Binding-site contacts:
Ligand atom C19 contacts residue LEU72 of chain 1.A at 3.6 Å (hydrophobic).
Ligand atom C37 contacts residue VAL127 of chain 1.A at 3.5 Å (hydrophobic).
Ligand atom C27 contacts residue ARG149 of chain 1.A at 3.4 Å.
Ligand atom C1 contacts residue ALA93 of chain 1.A at 3.7 Å (hydrophobic).
Ligand atom N5 contacts residue PHE196 of chain 1.A at 3.4 Å.
Ligand atom C3 contacts residue PHE196 of chain 1.A at 3.7 Å (hydrophobic).
Ligand atom N33 contacts residue CYS146 of chain 1.A at 2.9 Å (h-bond).
Ligand atom N14 contacts residue LEU145 of chain 1.A at 3.6 Å.
Ligand atom C13 contacts residue CYS146 of chain 1.A at 3.5 Å (hydrophobic).
Ligand atom C22 contacts residue ARG147 of chain 1.A at 3.8 Å.
Ligand atom C19 contacts residue ARG70 of chain 1.A at 3.8 Å.
Ligand atom C34 contacts residue CYS146 of chain 1.A at 3.4 Å (hydrophobic).
Ligand atom C9 contacts residue LEU72 of chain 1.A at 3.7 Å (hydrophobic).
Ligand atom C39 contacts residue PHE196 of chain 1.A at 3.6 Å (hydrophobic).
Ligand atom C2 contacts residue CYS80 of chain 1.A at 3.5 Å (hydrophobic).
Ligand atom C9 contacts residue LYS74 of chain 1.A at 3.7 Å.
Ligand atom C18 contacts residue LEU72 of chain 1.A at 3.7 Å (hydrophobic).
Ligand atom N41 contacts residue LYS95 of chain 1.A at 3.8 Å.
Ligand atom N36 contacts residue PHE196 of chain 1.A at 3.6 Å.
Ligand atom C18 contacts residue ARG149 of chain 1.A at 3.6 Å.
Ligand atom C34 contacts residue GLU144 of chain 1.A at 3.2 Å.
Ligand atom C22 contacts residue GLU82 of chain 1.A at 3.3 Å.
Ligand atom O21 contacts residue CYS146 of chain 1.A at 3.5 Å (h-bond).
Ligand atom O21 contacts residue ARG147 of chain 1.A at 3.6 Å.
Ligand atom N38 contacts residue LEU143 of chain 1.A at 3.8 Å.
Ligand atom N25 contacts residue LEU72 of chain 1.A at 3.4 Å (h-bond).
Ligand atom C11 contacts residue PHE196 of chain 1.A at 3.4 Å (hydrophobic).
Ligand atom N41 contacts residue ASP207 of chain 1.A at 3.5 Å.
Ligand atom N38 contacts residue VAL127 of chain 1.A at 3.6 Å.
Ligand atom O21 contacts residue LEU145 of chain 1.A at 3.5 Å.
Ligand atom N14 contacts residue CYS146 of chain 1.A at 3.0 Å (h-bond).
Ligand atom C8 contacts residue LYS74 of chain 1.A at 3.6 Å.
Ligand atom C23 contacts residue ARG149 of chain 1.A at 3.7 Å.
Ligand atom N38 contacts residue PHE196 of chain 1.A at 3.7 Å.
Ligand atom C20 contacts residue LEU72 of chain 1.A at 3.7 Å (hydrophobic).
Ligand atom C35 contacts residue PHE196 of chain 1.A at 3.5 Å (hydrophobic).
Ligand atom C17 contacts residue ARG149 of chain 1.A at 3.5 Å.
Ligand atom C42 contacts residue PHE196 of chain 1.A at 3.3 Å (hydrophobic).
Ligand atom C15 contacts residue CYS146 of chain 1.A at 3.8 Å (hydrophobic).
Ligand atom C39 contacts residue LEU143 of chain 1.A at 3.7 Å (hydrophobic).

Sequence of chain 1.A:
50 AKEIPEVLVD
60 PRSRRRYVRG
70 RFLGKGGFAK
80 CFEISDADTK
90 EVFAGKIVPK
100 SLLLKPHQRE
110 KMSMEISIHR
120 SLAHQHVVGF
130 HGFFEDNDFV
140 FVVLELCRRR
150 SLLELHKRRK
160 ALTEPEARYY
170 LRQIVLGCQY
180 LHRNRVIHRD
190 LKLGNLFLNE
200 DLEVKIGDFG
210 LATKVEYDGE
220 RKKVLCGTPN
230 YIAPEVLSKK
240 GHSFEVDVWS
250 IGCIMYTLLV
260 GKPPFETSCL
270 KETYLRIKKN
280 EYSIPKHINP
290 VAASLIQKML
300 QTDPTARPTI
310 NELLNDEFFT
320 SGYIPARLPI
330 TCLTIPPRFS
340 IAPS

A protein and the small-molecule ligand that binds it are described below.
Small molecule (SMILES): CC[C@@H]1c2c(C#N)ncn2-c2cnc(Nc3ccc(C(=O)NC4CCN(C)CC4)cc3OC)nc2N1C1CCCC1